Sequence of chain 1.A:
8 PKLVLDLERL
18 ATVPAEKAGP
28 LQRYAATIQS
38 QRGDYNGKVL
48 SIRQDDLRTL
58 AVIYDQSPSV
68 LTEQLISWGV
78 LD

Sequence of chain 1.B:
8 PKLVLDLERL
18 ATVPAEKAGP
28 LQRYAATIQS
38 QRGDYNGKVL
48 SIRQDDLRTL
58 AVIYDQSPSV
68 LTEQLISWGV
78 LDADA

Binding-site contacts:
Ligand atom N3 contacts residue ARG39 of chain 1.A at 3.2 Å (salt-bridge).
Ligand atom C1A contacts residue GLN38 of chain 1.B at 3.1 Å.
Ligand atom N71 contacts residue C2E1 of chain 1.E at 3.1 Å.
Ligand atom O6 contacts residue C2E1 of chain 1.E at 3.2 Å.
Ligand atom O11 contacts residue C2E1 of chain 1.E at 2.9 Å (h-bond).
Ligand atom O21 contacts residue LYS9 of chain 1.A at 3.2 Å (salt-bridge).
Ligand atom O2P contacts residue GLN51 of chain 1.A at 2.9 Å (h-bond).
Ligand atom O4A contacts residue GLN38 of chain 1.B at 3.2 Å.
Ligand atom O61 contacts residue ASP53 of chain 1.B at 3.5 Å (salt-bridge).
Ligand atom C5 contacts residue C2E1 of chain 1.E at 3.4 Å.
Ligand atom O2' contacts residue C2E1 of chain 1.D at 2.7 Å (h-bond).
Ligand atom C2' contacts residue C2E1 of chain 1.F at 3.4 Å.
Ligand atom N2 contacts residue C2E1 of chain 1.F at 2.9 Å (h-bond).
Ligand atom C1' contacts residue SER48 of chain 1.A at 3.4 Å.
Ligand atom O1P contacts residue ARG50 of chain 1.A at 3.4 Å.
Ligand atom C5' contacts residue ILE49 of chain 1.A at 3.4 Å (hydrophobic).
Ligand atom O2' contacts residue SER48 of chain 1.A at 3.4 Å.
Ligand atom O21 contacts residue C2E1 of chain 1.D at 3.4 Å (h-bond).
Ligand atom C2 contacts residue C2E1 of chain 1.E at 3.4 Å.
Ligand atom C81 contacts residue C2E1 of chain 1.E at 3.1 Å.
Ligand atom N2 contacts residue C2E1 of chain 1.E at 3.0 Å (h-bond).
Ligand atom C6 contacts residue C2E1 of chain 1.E at 3.2 Å.
Ligand atom O6 contacts residue ARG50 of chain 1.A at 2.7 Å (salt-bridge).
Ligand atom O1P contacts residue ARG50 of chain 1.B at 2.8 Å (salt-bridge).
Ligand atom C8 contacts residue C2E1 of chain 1.E at 3.2 Å.
Ligand atom N7 contacts residue ARG50 of chain 1.A at 2.8 Å (salt-bridge).
Ligand atom C4 contacts residue ARG39 of chain 1.A at 3.3 Å.
Ligand atom O4' contacts residue ILE49 of chain 1.A at 3.4 Å.
Ligand atom O61 contacts residue ARG39 of chain 1.B at 3.1 Å (salt-bridge).
Ligand atom N11 contacts residue ASP53 of chain 1.B at 2.7 Å (salt-bridge).
Ligand atom O11 contacts residue C2E1 of chain 1.D at 2.7 Å (h-bond).
Ligand atom C8 contacts residue ARG50 of chain 1.A at 3.2 Å.
Ligand atom N1 contacts residue C2E1 of chain 1.E at 2.9 Å (h-bond).
Ligand atom N7 contacts residue C2E1 of chain 1.E at 3.4 Å (h-bond).
Ligand atom N21 contacts residue ASP53 of chain 1.B at 3.1 Å (salt-bridge).
Ligand atom O3' contacts residue LYS9 of chain 1.A at 3.4 Å (salt-bridge).
Ligand atom O2' contacts residue C2E1 of chain 1.F at 2.8 Å (h-bond).
Ligand atom N3 contacts residue C2E1 of chain 1.F at 3.2 Å (h-bond).
Ligand atom O4' contacts residue SER48 of chain 1.A at 3.3 Å (h-bond).
Ligand atom N71 contacts residue ARG39 of chain 1.B at 3.0 Å (salt-bridge).

The protein below binds the small molecule below.
Small molecule (SMILES): Nc1nc2c(ncn2[C@@H]2O[C@@H]3CO[P](=O)(O)O[C@H]4[C@@H](O)[C@H](n5cnc6c(=O)[nH]c(N)nc65)O[C@@H]4CO[P](=O)(O)O[C@H]3[C@H]2O)c(=O)[nH]1